Sequence of chain 1.I:
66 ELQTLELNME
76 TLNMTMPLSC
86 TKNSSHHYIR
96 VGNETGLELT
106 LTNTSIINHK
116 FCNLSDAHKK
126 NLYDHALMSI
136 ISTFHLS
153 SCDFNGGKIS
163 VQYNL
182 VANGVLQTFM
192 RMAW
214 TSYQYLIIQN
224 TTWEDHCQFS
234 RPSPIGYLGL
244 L

Sequence of chain 1.L:
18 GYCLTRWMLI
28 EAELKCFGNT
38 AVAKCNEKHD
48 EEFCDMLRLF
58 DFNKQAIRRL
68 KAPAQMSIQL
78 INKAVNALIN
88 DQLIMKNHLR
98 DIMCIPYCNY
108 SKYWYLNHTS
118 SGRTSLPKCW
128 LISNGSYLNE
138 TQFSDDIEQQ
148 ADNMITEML

Binding-site contacts:
Ligand atom N2 contacts residue ASN114 of chain 1.L at 2.9 Å (h-bond).
Ligand atom C8 contacts residue ASN114 of chain 1.L at 4.2 Å.
Ligand atom N2 contacts residue TYR112 of chain 1.L at 4.4 Å.
Ligand atom O7 contacts residue ASN114 of chain 1.L at 4.5 Å.
Ligand atom C7 contacts residue ASN114 of chain 1.L at 3.9 Å.
Ligand atom C7 contacts residue CYS33 of chain 1.L at 4.3 Å (hydrophobic).
Ligand atom C4 contacts residue ASN114 of chain 1.L at 4.2 Å.
Ligand atom C5 contacts residue ASN114 of chain 1.L at 3.7 Å.
Ligand atom C8 contacts residue TYR112 of chain 1.L at 3.3 Å (hydrophobic).
Ligand atom O5 contacts residue ASN114 of chain 1.L at 2.4 Å (h-bond).
Ligand atom C3 contacts residue ASN114 of chain 1.L at 3.8 Å.
Ligand atom O7 contacts residue GLN68 of chain 1.I at 4.5 Å.
Ligand atom O7 contacts residue TYR112 of chain 1.L at 3.3 Å (h-bond).
Ligand atom N2 contacts residue GLN68 of chain 1.I at 4.5 Å.
Ligand atom C1 contacts residue ASN114 of chain 1.L at 1.4 Å.
Ligand atom O7 contacts residue CYS33 of chain 1.L at 4.5 Å.
Ligand atom O7 contacts residue LYS32 of chain 1.L at 3.2 Å (salt-bridge).
Ligand atom C8 contacts residue LYS32 of chain 1.L at 3.6 Å.
Ligand atom C8 contacts residue CYS33 of chain 1.L at 3.7 Å (hydrophobic).
Ligand atom C8 contacts residue PHE34 of chain 1.L at 3.8 Å (hydrophobic).
Ligand atom C2 contacts residue ASN114 of chain 1.L at 2.5 Å.
Ligand atom C7 contacts residue GLN68 of chain 1.I at 4.4 Å.
Ligand atom C7 contacts residue LYS32 of chain 1.L at 3.9 Å.
Ligand atom C7 contacts residue TYR112 of chain 1.L at 3.4 Å (hydrophobic).

This small molecule binds to this protein.
Small molecule (SMILES): CC(=O)N[C@@H]1[C@@H](O)[C@H](O)[C@@H](CO)O[C@H]1O